Sequence of chain 3.A:
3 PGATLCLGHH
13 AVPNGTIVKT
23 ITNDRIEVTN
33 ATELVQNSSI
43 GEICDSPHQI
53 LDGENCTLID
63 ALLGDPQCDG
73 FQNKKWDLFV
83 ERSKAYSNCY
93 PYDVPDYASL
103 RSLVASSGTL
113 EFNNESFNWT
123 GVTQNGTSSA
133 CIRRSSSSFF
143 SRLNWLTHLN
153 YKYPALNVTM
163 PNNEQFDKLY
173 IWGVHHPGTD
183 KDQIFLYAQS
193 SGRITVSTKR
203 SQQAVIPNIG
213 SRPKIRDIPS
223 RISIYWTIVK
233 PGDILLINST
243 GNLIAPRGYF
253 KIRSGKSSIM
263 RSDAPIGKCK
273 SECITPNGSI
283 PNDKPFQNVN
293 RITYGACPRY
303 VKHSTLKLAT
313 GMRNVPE

Binding-site contacts:
Ligand atom C1 contacts residue ARG249 of chain 3.A at 4.3 Å.
Ligand atom N2 contacts residue GLN126 of chain 3.A at 4.4 Å.
Ligand atom C5 contacts residue ASN127 of chain 3.A at 3.6 Å.
Ligand atom C1 contacts residue ASN127 of chain 3.A at 1.4 Å.
Ligand atom C2 contacts residue ASN127 of chain 3.A at 2.6 Å.
Ligand atom C3 contacts residue ASN127 of chain 3.A at 3.9 Å.
Ligand atom O5 contacts residue ASN127 of chain 3.A at 2.3 Å (h-bond).
Ligand atom O5 contacts residue ARG249 of chain 3.A at 4.1 Å.
Ligand atom O7 contacts residue ASN127 of chain 3.A at 3.2 Å (h-bond).
Ligand atom N2 contacts residue ASN127 of chain 3.A at 3.2 Å (h-bond).
Ligand atom C4 contacts residue ASN127 of chain 3.A at 4.3 Å.
Ligand atom C6 contacts residue ARG249 of chain 3.A at 4.3 Å.
Ligand atom C7 contacts residue GLN126 of chain 3.A at 4.3 Å.
Ligand atom C5 contacts residue ARG249 of chain 3.A at 4.0 Å.
Ligand atom C8 contacts residue GLN126 of chain 3.A at 3.8 Å.
Ligand atom C7 contacts residue ASN127 of chain 3.A at 3.4 Å.

The small molecule below binds the protein below.
Small molecule (SMILES): CC(=O)N[C@@H]1[C@@H](O)[C@H](O)[C@@H](CO)O[C@H]1O